The small molecule below binds the protein below.
Small molecule (SMILES): CSC[C@H]1O[C@@H](n2cnc3c(N)ncnc32)[C@H](O)[C@@H]1O

Sequence of chain 2.A:
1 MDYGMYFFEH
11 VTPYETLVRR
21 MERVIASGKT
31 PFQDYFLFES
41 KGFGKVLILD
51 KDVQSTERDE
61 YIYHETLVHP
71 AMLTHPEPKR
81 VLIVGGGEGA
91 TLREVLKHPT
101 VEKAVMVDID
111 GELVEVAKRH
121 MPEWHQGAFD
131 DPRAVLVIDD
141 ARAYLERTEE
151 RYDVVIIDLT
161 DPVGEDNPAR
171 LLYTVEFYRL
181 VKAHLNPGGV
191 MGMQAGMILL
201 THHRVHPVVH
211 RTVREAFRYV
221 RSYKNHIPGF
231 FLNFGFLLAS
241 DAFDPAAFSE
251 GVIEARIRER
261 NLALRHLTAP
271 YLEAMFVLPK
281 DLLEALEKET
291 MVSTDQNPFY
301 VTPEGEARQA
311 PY

Binding-site contacts:
Ligand atom C4 contacts residue LEU159 of chain 2.A at 3.8 Å (hydrophobic).
Ligand atom C2 contacts residue ASP108 of chain 2.A at 3.7 Å.
Ligand atom N3 contacts residue ILE109 of chain 2.A at 3.5 Å (h-bond).
Ligand atom O2' contacts residue ASP108 of chain 2.A at 3.4 Å (salt-bridge).
Ligand atom N1 contacts residue ASP140 of chain 2.A at 3.6 Å.
Ligand atom C5' contacts residue GLN54 of chain 2.A at 3.6 Å.
Ligand atom C1' contacts residue ASP108 of chain 2.A at 3.3 Å.
Ligand atom N3 contacts residue GLY85 of chain 2.A at 3.8 Å.
Ligand atom C6 contacts residue LEU172 of chain 2.A at 3.8 Å (hydrophobic).
Ligand atom S5' contacts residue THR160 of chain 2.A at 2.6 Å.
Ligand atom C3' contacts residue ASP108 of chain 2.A at 3.8 Å.
Ligand atom N7 contacts residue ILE109 of chain 2.A at 3.6 Å.
Ligand atom CS contacts residue LEU49 of chain 2.A at 3.2 Å (hydrophobic).
Ligand atom O3' contacts residue ASP108 of chain 2.A at 3.0 Å (salt-bridge).
Ligand atom N9 contacts residue ILE109 of chain 2.A at 3.5 Å.
Ligand atom O4' contacts residue GLY86 of chain 2.A at 3.4 Å (h-bond).
Ligand atom C5' contacts residue THR160 of chain 2.A at 3.1 Å.
Ligand atom S5' contacts residue GLN54 of chain 2.A at 2.8 Å (h-bond).
Ligand atom O4' contacts residue ASP108 of chain 2.A at 3.4 Å (salt-bridge).
Ligand atom CS contacts residue THR160 of chain 2.A at 2.5 Å.
Ligand atom N1 contacts residue ALA141 of chain 2.A at 2.9 Å (h-bond).
Ligand atom O4' contacts residue ASP158 of chain 2.A at 3.5 Å (salt-bridge).
Ligand atom N6 contacts residue LEU172 of chain 2.A at 3.0 Å.
Ligand atom N3 contacts residue ASP108 of chain 2.A at 3.6 Å.
Ligand atom CS contacts residue GLN54 of chain 2.A at 2.6 Å.
Ligand atom N6 contacts residue ASP140 of chain 2.A at 2.9 Å (salt-bridge).
Ligand atom C5 contacts residue ILE109 of chain 2.A at 3.5 Å (hydrophobic).
Ligand atom C2 contacts residue ALA141 of chain 2.A at 3.7 Å (hydrophobic).
Ligand atom C4' contacts residue ASP158 of chain 2.A at 3.6 Å.
Ligand atom C4' contacts residue GLY86 of chain 2.A at 3.4 Å.
Ligand atom C2 contacts residue ILE109 of chain 2.A at 3.5 Å (hydrophobic).
Ligand atom O2' contacts residue GLN33 of chain 2.A at 3.4 Å (h-bond).
Ligand atom C4' contacts residue ASP108 of chain 2.A at 3.8 Å.
Ligand atom O3' contacts residue LEU113 of chain 2.A at 3.4 Å.
Ligand atom C8 contacts residue ILE109 of chain 2.A at 3.6 Å (hydrophobic).
Ligand atom O3' contacts residue GLY87 of chain 2.A at 3.6 Å.
Ligand atom C5' contacts residue ASP158 of chain 2.A at 3.2 Å.
Ligand atom C4 contacts residue ILE109 of chain 2.A at 3.4 Å (hydrophobic).
Ligand atom O4' contacts residue GLY85 of chain 2.A at 3.3 Å.
Ligand atom O2' contacts residue LEU113 of chain 2.A at 3.8 Å.